Binding-site contacts:
Ligand atom N2 contacts residue ASN50 of chain 1.A at 2.9 Å (h-bond).
Ligand atom C6 contacts residue TYR17 of chain 1.A at 4.0 Å (hydrophobic).
Ligand atom C4 contacts residue ASN50 of chain 1.A at 4.2 Å.
Ligand atom C3 contacts residue ASN50 of chain 1.A at 3.8 Å.
Ligand atom O7 contacts residue ASN50 of chain 1.A at 3.3 Å (h-bond).
Ligand atom C1 contacts residue ASN50 of chain 1.A at 1.4 Å.
Ligand atom C5 contacts residue TYR17 of chain 1.A at 3.5 Å (hydrophobic).
Ligand atom C7 contacts residue ASN50 of chain 1.A at 3.3 Å.
Ligand atom O6 contacts residue TYR17 of chain 1.A at 3.8 Å.
Ligand atom C2 contacts residue ASN50 of chain 1.A at 2.4 Å.
Ligand atom C8 contacts residue ASN50 of chain 1.A at 4.1 Å.
Ligand atom O5 contacts residue TYR17 of chain 1.A at 3.4 Å.
Ligand atom C1 contacts residue TYR17 of chain 1.A at 3.5 Å (hydrophobic).
Ligand atom O5 contacts residue ASN50 of chain 1.A at 2.4 Å (h-bond).
Ligand atom C5 contacts residue ASN50 of chain 1.A at 3.7 Å.

A protein and the small-molecule ligand that binds it are described below.
Small molecule (SMILES): CC(=O)N[C@@H]1[C@@H](O)[C@H](O)[C@@H](CO)O[C@H]1O

Sequence of chain 1.A:
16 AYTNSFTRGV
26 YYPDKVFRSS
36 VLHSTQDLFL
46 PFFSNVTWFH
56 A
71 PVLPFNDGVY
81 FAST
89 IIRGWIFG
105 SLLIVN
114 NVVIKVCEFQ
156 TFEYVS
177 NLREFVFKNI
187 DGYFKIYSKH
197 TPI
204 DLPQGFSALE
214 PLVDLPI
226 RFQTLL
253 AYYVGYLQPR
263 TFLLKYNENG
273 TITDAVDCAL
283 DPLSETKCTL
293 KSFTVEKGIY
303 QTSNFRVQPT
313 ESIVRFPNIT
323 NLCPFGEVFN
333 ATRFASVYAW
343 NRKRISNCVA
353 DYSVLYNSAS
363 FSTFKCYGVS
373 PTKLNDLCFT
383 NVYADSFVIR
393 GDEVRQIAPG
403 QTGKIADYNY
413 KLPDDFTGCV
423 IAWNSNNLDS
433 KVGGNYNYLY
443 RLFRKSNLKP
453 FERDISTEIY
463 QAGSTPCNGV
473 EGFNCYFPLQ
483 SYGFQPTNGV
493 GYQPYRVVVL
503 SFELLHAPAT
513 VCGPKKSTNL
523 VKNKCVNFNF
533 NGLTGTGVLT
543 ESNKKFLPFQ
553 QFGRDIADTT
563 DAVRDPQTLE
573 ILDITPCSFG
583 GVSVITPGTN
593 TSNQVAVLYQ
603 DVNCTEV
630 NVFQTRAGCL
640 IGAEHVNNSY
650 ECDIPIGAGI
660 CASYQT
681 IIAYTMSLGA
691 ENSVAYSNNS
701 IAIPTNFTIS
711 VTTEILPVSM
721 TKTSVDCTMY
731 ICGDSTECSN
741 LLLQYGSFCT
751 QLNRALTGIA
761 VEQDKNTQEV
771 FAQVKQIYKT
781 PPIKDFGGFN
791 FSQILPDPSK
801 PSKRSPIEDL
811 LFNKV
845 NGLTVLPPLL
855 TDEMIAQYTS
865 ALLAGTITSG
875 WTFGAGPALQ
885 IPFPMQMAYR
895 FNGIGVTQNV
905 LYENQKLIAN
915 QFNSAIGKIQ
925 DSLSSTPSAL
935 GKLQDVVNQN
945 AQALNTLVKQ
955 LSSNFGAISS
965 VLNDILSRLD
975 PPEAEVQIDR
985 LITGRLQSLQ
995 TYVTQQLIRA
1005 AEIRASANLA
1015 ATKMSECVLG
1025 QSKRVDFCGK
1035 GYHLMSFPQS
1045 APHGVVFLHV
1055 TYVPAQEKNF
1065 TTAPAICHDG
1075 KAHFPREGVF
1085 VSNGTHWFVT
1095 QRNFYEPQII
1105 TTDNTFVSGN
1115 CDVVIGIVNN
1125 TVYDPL